Binding-site contacts:
Ligand atom C2 contacts residue PHE114 of chain 1.C at 3.3 Å (hydrophobic).
Ligand atom O2 contacts residue MET118 of chain 1.C at 3.7 Å.
Ligand atom C6 contacts residue PHE114 of chain 1.C at 3.7 Å (hydrophobic).
Ligand atom N1 contacts residue PHE114 of chain 1.C at 3.5 Å.
Ligand atom O2 contacts residue PHE114 of chain 1.C at 3.8 Å.
Ligand atom C5A contacts residue PHE114 of chain 1.C at 3.4 Å (hydrophobic).
Ligand atom O4 contacts residue GLN81 of chain 1.C at 2.6 Å (h-bond).
Ligand atom O2 contacts residue PHE80 of chain 1.C at 3.3 Å.
Ligand atom C5A contacts residue TRP57 of chain 1.C at 4.0 Å (hydrophobic).
Ligand atom C5A contacts residue GLU52 of chain 1.C at 3.9 Å.
Ligand atom C4 contacts residue GLN81 of chain 1.C at 3.3 Å.
Ligand atom N5' contacts residue SO41 of chain 1.L at 4.0 Å.
Ligand atom C2 contacts residue PHE80 of chain 1.C at 3.5 Å (hydrophobic).
Ligand atom C5 contacts residue PHE114 of chain 1.C at 3.3 Å (hydrophobic).
Ligand atom O4 contacts residue ALA110 of chain 1.C at 3.7 Å.
Ligand atom O4 contacts residue PHE114 of chain 1.C at 2.7 Å.
Ligand atom O5' contacts residue TRP57 of chain 1.C at 4.1 Å.
Ligand atom C4 contacts residue PHE114 of chain 1.C at 2.9 Å (hydrophobic).
Ligand atom C5' contacts residue TRP57 of chain 1.C at 3.9 Å (hydrophobic).
Ligand atom N3 contacts residue PHE80 of chain 1.C at 3.7 Å.
Ligand atom O4' contacts residue LEU66 of chain 1.C at 3.9 Å.
Ligand atom C2 contacts residue GLN81 of chain 1.C at 3.5 Å.
Ligand atom C5' contacts residue VAL54 of chain 1.C at 4.0 Å (hydrophobic).
Ligand atom O4' contacts residue TRP57 of chain 1.C at 3.7 Å.
Ligand atom O2 contacts residue GLN81 of chain 1.C at 3.5 Å (h-bond).
Ligand atom C2' contacts residue ILE29 of chain 1.C at 4.0 Å (hydrophobic).
Ligand atom O2 contacts residue MET69 of chain 1.C at 3.9 Å.
Ligand atom C5A contacts residue VAL84 of chain 1.C at 4.1 Å (hydrophobic).
Ligand atom C3' contacts residue SO41 of chain 1.L at 3.9 Å.
Ligand atom O2 contacts residue TYR179 of chain 1.C at 4.0 Å.
Ligand atom N3 contacts residue GLN81 of chain 1.C at 2.6 Å (h-bond).
Ligand atom O5' contacts residue GLU52 of chain 1.C at 2.9 Å (salt-bridge).
Ligand atom C5' contacts residue SO41 of chain 1.L at 3.8 Å.
Ligand atom N4' contacts residue SO41 of chain 1.L at 4.0 Å.
Ligand atom O5' contacts residue ARG105 of chain 1.C at 3.6 Å (salt-bridge).
Ligand atom C6 contacts residue TRP57 of chain 1.C at 4.0 Å (hydrophobic).
Ligand atom C5' contacts residue GLU52 of chain 1.C at 3.7 Å.
Ligand atom N3 contacts residue PHE114 of chain 1.C at 3.1 Å.
Ligand atom O5' contacts residue SO41 of chain 1.L at 3.1 Å (h-bond).
Ligand atom C2' contacts residue PHE114 of chain 1.C at 3.6 Å (hydrophobic).

Sequence of chain 1.C:
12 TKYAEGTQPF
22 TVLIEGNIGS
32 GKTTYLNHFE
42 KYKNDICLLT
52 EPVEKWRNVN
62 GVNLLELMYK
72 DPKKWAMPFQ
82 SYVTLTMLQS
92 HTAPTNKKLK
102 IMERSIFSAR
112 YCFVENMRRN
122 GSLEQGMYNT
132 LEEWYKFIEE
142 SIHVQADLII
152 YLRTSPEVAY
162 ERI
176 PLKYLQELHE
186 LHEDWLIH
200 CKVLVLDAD

This protein binds this small molecule.
Small molecule (SMILES): Cc1cn([C@H]2C[C@H](N=[N+]=[N-])[C@@H](CO)O2)c(=O)[nH]c1=O